Sequence of chain 1.A:
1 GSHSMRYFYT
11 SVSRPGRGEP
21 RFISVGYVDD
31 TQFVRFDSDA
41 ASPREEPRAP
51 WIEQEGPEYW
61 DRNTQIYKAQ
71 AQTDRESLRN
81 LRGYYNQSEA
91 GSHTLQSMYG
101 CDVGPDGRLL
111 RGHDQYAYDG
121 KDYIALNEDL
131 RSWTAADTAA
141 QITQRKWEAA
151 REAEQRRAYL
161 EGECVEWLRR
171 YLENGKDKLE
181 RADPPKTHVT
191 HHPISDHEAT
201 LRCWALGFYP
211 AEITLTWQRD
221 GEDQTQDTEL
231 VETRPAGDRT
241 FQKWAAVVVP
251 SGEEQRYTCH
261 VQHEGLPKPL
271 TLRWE

A protein and the small-molecule ligand that binds it are described below.
Small molecule (SMILES): CSCC[C@H](NC(=O)[C@@H]1CCCN1C(=O)[C@@H](N)CCCN=C(N)N)C(=O)N[C@H](C(=O)N[C@@H](Cc1ccccc1)C(=O)N[C@@H](CCCCN)C(=O)NCC(=O)N[C@@H](C)C(=O)N[C@@H](CC(C)C)C(=O)O)[C@@H](C)O

Binding-site contacts:
Ligand atom OXT contacts residue ASN80 of chain 1.A at 2.8 Å (h-bond).
Ligand atom NE contacts residue GLU163 of chain 1.A at 2.5 Å (salt-bridge).
Ligand atom C contacts residue TYR84 of chain 1.A at 3.5 Å (hydrophobic).
Ligand atom O contacts residue TRP147 of chain 1.A at 2.9 Å (h-bond).
Ligand atom N contacts residue TYR171 of chain 1.A at 2.8 Å (h-bond).
Ligand atom NH1 contacts residue GLU163 of chain 1.A at 2.9 Å (salt-bridge).
Ligand atom N contacts residue TYR99 of chain 1.A at 3.0 Å (h-bond).
Ligand atom CE contacts residue GLN155 of chain 1.A at 3.3 Å.
Ligand atom CE contacts residue ARG156 of chain 1.A at 3.3 Å.
Ligand atom O contacts residue THR143 of chain 1.A at 2.6 Å (h-bond).
Ligand atom OXT contacts residue TYR84 of chain 1.A at 3.4 Å (h-bond).
Ligand atom N contacts residue TYR159 of chain 1.A at 3.6 Å.
Ligand atom CA contacts residue TYR7 of chain 1.A at 3.0 Å (hydrophobic).
Ligand atom CB contacts residue TYR99 of chain 1.A at 3.2 Å (hydrophobic).
Ligand atom CA contacts residue TYR99 of chain 1.A at 3.3 Å (hydrophobic).
Ligand atom O contacts residue ILE66 of chain 1.A at 3.4 Å.
Ligand atom CD contacts residue TRP167 of chain 1.A at 3.2 Å (hydrophobic).
Ligand atom OXT contacts residue LYS146 of chain 1.A at 3.2 Å (salt-bridge).
Ligand atom NE contacts residue TRP167 of chain 1.A at 3.2 Å (h-bond).
Ligand atom N contacts residue SER77 of chain 1.A at 2.9 Å (h-bond).
Ligand atom CA contacts residue THR73 of chain 1.A at 3.6 Å.
Ligand atom N contacts residue GLU152 of chain 1.A at 2.8 Å (salt-bridge).
Ligand atom O contacts residue TYR84 of chain 1.A at 2.8 Å (h-bond).
Ligand atom NZ contacts residue ASP114 of chain 1.A at 3.2 Å (salt-bridge).
Ligand atom CA contacts residue TYR171 of chain 1.A at 3.5 Å (hydrophobic).
Ligand atom NZ contacts residue TYR99 of chain 1.A at 3.3 Å.
Ligand atom CB contacts residue ILE66 of chain 1.A at 3.5 Å (hydrophobic).
Ligand atom O contacts residue LYS146 of chain 1.A at 3.0 Å (salt-bridge).
Ligand atom CZ contacts residue GLU163 of chain 1.A at 3.1 Å.
Ligand atom N contacts residue TYR7 of chain 1.A at 3.5 Å (h-bond).
Ligand atom CB contacts residue TYR159 of chain 1.A at 3.5 Å (hydrophobic).
Ligand atom O contacts residue TYR159 of chain 1.A at 2.6 Å (h-bond).
Ligand atom N contacts residue THR73 of chain 1.A at 3.5 Å.
Ligand atom N contacts residue TYR7 of chain 1.A at 3.1 Å (h-bond).
Ligand atom CE contacts residue TYR116 of chain 1.A at 3.5 Å (hydrophobic).
Ligand atom CA contacts residue SER77 of chain 1.A at 3.5 Å.
Ligand atom CD1 contacts residue SER77 of chain 1.A at 3.5 Å.
Ligand atom CD contacts residue ASN63 of chain 1.A at 3.5 Å.
Ligand atom OG1 contacts residue ILE66 of chain 1.A at 3.6 Å.
Ligand atom C contacts residue TYR7 of chain 1.A at 3.3 Å (hydrophobic).